Binding-site contacts:
Ligand atom C2' contacts residue LYS72 of chain 1.A at 2.4 Å.
Ligand atom O22 contacts residue DG1 of chain 1.B at 2.4 Å (h-bond).
Ligand atom C1' contacts residue LYS72 of chain 1.A at 3.8 Å.
Ligand atom O4' contacts residue LYS68 of chain 1.A at 3.1 Å.
Ligand atom OP3 contacts residue LYS72 of chain 1.A at 4.5 Å.
Ligand atom OPP contacts residue LYS72 of chain 1.A at 4.2 Å.
Ligand atom OPP contacts residue LYS68 of chain 1.A at 3.8 Å.
Ligand atom P contacts residue LYS84 of chain 1.A at 4.1 Å.
Ligand atom C3' contacts residue LYS84 of chain 1.A at 4.4 Å.
Ligand atom O32 contacts residue DG1 of chain 1.B at 2.3 Å (h-bond).
Ligand atom C3' contacts residue DG1 of chain 1.B at 4.4 Å.
Ligand atom C1' contacts residue DG1 of chain 1.B at 3.8 Å.
Ligand atom C3' contacts residue TYR39 of chain 1.A at 3.5 Å (hydrophobic).
Ligand atom O22 contacts residue LYS35 of chain 1.A at 3.9 Å.
Ligand atom OP2 contacts residue LYS84 of chain 1.A at 3.8 Å.
Ligand atom O32 contacts residue LYS35 of chain 1.A at 2.8 Å (salt-bridge).
Ligand atom C4' contacts residue LYS68 of chain 1.A at 4.5 Å.
Ligand atom P2 contacts residue LYS35 of chain 1.A at 3.8 Å.
Ligand atom OPP contacts residue DG1 of chain 1.B at 2.5 Å (h-bond).
Ligand atom O32 contacts residue GLU26 of chain 1.A at 4.3 Å.
Ligand atom O32 contacts residue TYR39 of chain 1.A at 4.3 Å.
Ligand atom C3' contacts residue LYS72 of chain 1.A at 1.5 Å.
Ligand atom OP3 contacts residue LYS84 of chain 1.A at 3.3 Å (salt-bridge).
Ligand atom P2 contacts residue DG1 of chain 1.B at 1.5 Å.

Sequence of chain 1.A:
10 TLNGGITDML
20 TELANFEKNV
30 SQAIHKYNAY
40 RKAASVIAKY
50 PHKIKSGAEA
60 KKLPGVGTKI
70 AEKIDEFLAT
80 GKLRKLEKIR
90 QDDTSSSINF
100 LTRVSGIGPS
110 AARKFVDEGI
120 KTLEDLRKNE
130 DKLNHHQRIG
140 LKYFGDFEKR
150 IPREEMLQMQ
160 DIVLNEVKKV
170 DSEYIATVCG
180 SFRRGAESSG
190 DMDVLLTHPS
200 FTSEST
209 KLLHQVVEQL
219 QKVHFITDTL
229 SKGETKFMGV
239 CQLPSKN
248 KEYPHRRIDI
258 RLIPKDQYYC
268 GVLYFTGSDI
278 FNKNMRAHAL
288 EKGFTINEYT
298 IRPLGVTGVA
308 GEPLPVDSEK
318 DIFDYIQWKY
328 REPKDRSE

A protein and the small-molecule ligand that binds it are described below.
Small molecule (SMILES): O=P(O)(O)OC[C@@H](O)[C@H](CCO)OP(=O)(O)O